Sequence of chain 1.A:
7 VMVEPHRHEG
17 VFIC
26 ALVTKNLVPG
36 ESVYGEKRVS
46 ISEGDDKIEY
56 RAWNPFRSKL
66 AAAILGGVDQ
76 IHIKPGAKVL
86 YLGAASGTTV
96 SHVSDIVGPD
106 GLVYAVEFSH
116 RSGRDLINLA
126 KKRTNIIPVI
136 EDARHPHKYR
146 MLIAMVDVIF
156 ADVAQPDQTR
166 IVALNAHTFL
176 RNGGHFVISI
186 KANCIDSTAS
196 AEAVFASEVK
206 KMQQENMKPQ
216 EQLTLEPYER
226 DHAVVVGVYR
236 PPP

The small molecule below binds the protein below.
Small molecule (SMILES): NC(=O)Cc1cn2nc(C(F)(F)F)cc2c(=O)[nH]1

Binding-site contacts:
Ligand atom N3 contacts residue GLY88 of chain 1.A at 4.0 Å.
Ligand atom F contacts residue FMT1 of chain 1.G at 4.2 Å.
Ligand atom F2 contacts residue GLN163 of chain 1.A at 3.5 Å.
Ligand atom O1 contacts residue GLY88 of chain 1.A at 3.7 Å.
Ligand atom N3 contacts residue FMT1 of chain 1.G at 4.3 Å.
Ligand atom O1 contacts residue FMT1 of chain 1.G at 4.2 Å.
Ligand atom F2 contacts residue ALA156 of chain 1.A at 4.1 Å.
Ligand atom C5 contacts residue GLY88 of chain 1.A at 3.5 Å.
Ligand atom O contacts residue FMT1 of chain 1.G at 4.0 Å.
Ligand atom N3 contacts residue PHE113 of chain 1.A at 3.9 Å.
Ligand atom N3 contacts residue GLU112 of chain 1.A at 2.7 Å (salt-bridge).
Ligand atom O1 contacts residue PHE113 of chain 1.A at 2.8 Å (h-bond).
Ligand atom C6 contacts residue FMT1 of chain 1.G at 3.8 Å.
Ligand atom C8 contacts residue GLN163 of chain 1.A at 4.1 Å.
Ligand atom O1 contacts residue GLU112 of chain 1.A at 3.3 Å.
Ligand atom N contacts residue GLU112 of chain 1.A at 4.1 Å.
Ligand atom O contacts residue PHE113 of chain 1.A at 3.6 Å.
Ligand atom C7 contacts residue FMT1 of chain 1.G at 4.0 Å.
Ligand atom C7 contacts residue GLU112 of chain 1.A at 3.4 Å.
Ligand atom N1 contacts residue FMT1 of chain 1.G at 4.0 Å.
Ligand atom F1 contacts residue LEU87 of chain 1.A at 3.3 Å.
Ligand atom C5 contacts residue FMT1 of chain 1.G at 4.0 Å.
Ligand atom F contacts residue ILE166 of chain 1.A at 3.5 Å.
Ligand atom N contacts residue SER114 of chain 1.A at 4.1 Å.
Ligand atom C7 contacts residue PHE113 of chain 1.A at 3.7 Å (hydrophobic).
Ligand atom C2 contacts residue GLU112 of chain 1.A at 3.7 Å.
Ligand atom F2 contacts residue VAL167 of chain 1.A at 4.1 Å.
Ligand atom C5 contacts residue LEU87 of chain 1.A at 4.0 Å (hydrophobic).
Ligand atom F1 contacts residue ILE166 of chain 1.A at 4.1 Å.
Ligand atom F2 contacts residue ASP157 of chain 1.A at 3.3 Å.
Ligand atom O1 contacts residue VAL111 of chain 1.A at 3.8 Å.
Ligand atom N1 contacts residue GLY88 of chain 1.A at 4.2 Å.
Ligand atom F1 contacts residue VAL167 of chain 1.A at 4.0 Å.
Ligand atom C1 contacts residue GLU112 of chain 1.A at 3.7 Å.
Ligand atom F contacts residue GLN163 of chain 1.A at 3.6 Å.
Ligand atom C contacts residue GLU112 of chain 1.A at 3.9 Å.
Ligand atom C7 contacts residue GLY88 of chain 1.A at 3.4 Å.
Ligand atom C4 contacts residue FMT1 of chain 1.G at 4.2 Å.
Ligand atom C6 contacts residue GLY88 of chain 1.A at 3.5 Å.
Ligand atom N2 contacts residue GLN163 of chain 1.A at 3.5 Å (h-bond).